A protein and the small-molecule ligand that binds it are described below.
Small molecule (SMILES): CC(=O)N[C@@H]1[C@@H](O)[C@H](O)[C@@H](CO)O[C@H]1O

Binding-site contacts:
Ligand atom O7 contacts residue ASN136 of chain 1.D at 3.1 Å (h-bond).
Ligand atom C5 contacts residue ASN136 of chain 1.D at 3.8 Å.
Ligand atom C8 contacts residue ASN136 of chain 1.D at 4.3 Å.
Ligand atom N2 contacts residue ASN136 of chain 1.D at 2.9 Å (h-bond).
Ligand atom C7 contacts residue ASN136 of chain 1.D at 3.2 Å.
Ligand atom C1 contacts residue ASN136 of chain 1.D at 1.5 Å.
Ligand atom O5 contacts residue ASN136 of chain 1.D at 2.5 Å (h-bond).
Ligand atom C4 contacts residue ASN136 of chain 1.D at 4.3 Å.
Ligand atom C3 contacts residue ASN136 of chain 1.D at 3.9 Å.
Ligand atom C2 contacts residue ASN136 of chain 1.D at 2.5 Å.

Sequence of chain 1.D:
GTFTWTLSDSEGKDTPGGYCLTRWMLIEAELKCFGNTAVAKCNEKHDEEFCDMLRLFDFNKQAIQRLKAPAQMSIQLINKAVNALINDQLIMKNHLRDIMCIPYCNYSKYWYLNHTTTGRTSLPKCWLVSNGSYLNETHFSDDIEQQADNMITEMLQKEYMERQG